Sequence of chain 1.A:
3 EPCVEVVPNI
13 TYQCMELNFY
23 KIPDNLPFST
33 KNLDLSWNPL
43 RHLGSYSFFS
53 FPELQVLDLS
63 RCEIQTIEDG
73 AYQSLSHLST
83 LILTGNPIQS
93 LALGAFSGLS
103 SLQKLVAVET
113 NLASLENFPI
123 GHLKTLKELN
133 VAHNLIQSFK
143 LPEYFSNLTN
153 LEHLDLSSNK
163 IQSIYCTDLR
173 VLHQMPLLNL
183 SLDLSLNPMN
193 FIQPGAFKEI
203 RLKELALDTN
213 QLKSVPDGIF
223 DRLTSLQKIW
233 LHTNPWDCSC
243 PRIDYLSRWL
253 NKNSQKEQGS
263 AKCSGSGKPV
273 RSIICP

Binding-site contacts:
Ligand atom O7 contacts residue ASN11 of chain 1.A at 3.6 Å.
Ligand atom C3 contacts residue ASN11 of chain 1.A at 3.8 Å.
Ligand atom C4 contacts residue ASN11 of chain 1.A at 4.3 Å.
Ligand atom C1 contacts residue ASN11 of chain 1.A at 1.5 Å.
Ligand atom C7 contacts residue ASN11 of chain 1.A at 3.6 Å.
Ligand atom O5 contacts residue ASN11 of chain 1.A at 2.4 Å (h-bond).
Ligand atom N2 contacts residue ASN11 of chain 1.A at 2.8 Å (h-bond).
Ligand atom C5 contacts residue ASN11 of chain 1.A at 3.7 Å.
Ligand atom C2 contacts residue ASN11 of chain 1.A at 2.6 Å.

A protein and the small-molecule ligand that binds it are described below.
Small molecule (SMILES): CC(=O)N[C@@H]1[C@@H](O)[C@H](O)[C@@H](CO)O[C@H]1O